Sequence of chain 9.A:
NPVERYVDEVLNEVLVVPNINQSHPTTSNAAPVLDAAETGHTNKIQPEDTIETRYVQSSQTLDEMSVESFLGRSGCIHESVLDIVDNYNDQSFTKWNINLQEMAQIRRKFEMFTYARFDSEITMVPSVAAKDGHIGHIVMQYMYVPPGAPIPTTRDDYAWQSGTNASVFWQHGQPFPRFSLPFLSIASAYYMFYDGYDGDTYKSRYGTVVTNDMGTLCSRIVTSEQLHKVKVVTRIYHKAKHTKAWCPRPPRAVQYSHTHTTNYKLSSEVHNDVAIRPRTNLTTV

This small molecule binds to this protein.
Small molecule (SMILES): Cc1cc(CCCOc2c(C)cc(-n3nnc(C)n3)cc2C)on1

Binding-site contacts:
Ligand atom CM2 contacts residue ILE122 of chain 9.A at 3.9 Å (hydrophobic).
Ligand atom C5B contacts residue TYR144 of chain 9.A at 3.7 Å (hydrophobic).
Ligand atom C1C contacts residue MET214 of chain 9.A at 3.4 Å (hydrophobic).
Ligand atom N2A contacts residue TYR144 of chain 9.A at 4.0 Å.
Ligand atom C3 contacts residue LEU100 of chain 9.A at 3.7 Å (hydrophobic).
Ligand atom CM4 contacts residue ALA166 of chain 9.A at 3.1 Å (hydrophobic).
Ligand atom C4 contacts residue LEU100 of chain 9.A at 3.8 Å (hydrophobic).
Ligand atom N5A contacts residue LEU217 of chain 9.A at 3.7 Å.
Ligand atom C6B contacts residue ILE98 of chain 9.A at 3.8 Å (hydrophobic).
Ligand atom CM3 contacts residue TYR190 of chain 9.A at 3.8 Å (hydrophobic).
Ligand atom N2 contacts residue LEU100 of chain 9.A at 3.8 Å.
Ligand atom O1B contacts residue ILE98 of chain 9.A at 3.1 Å.
Ligand atom CM6 contacts residue LEU184 of chain 9.A at 3.6 Å (hydrophobic).
Ligand atom C4 contacts residue TYR190 of chain 9.A at 3.8 Å (hydrophobic).
Ligand atom C4 contacts residue MET214 of chain 9.A at 4.0 Å (hydrophobic).
Ligand atom CM2 contacts residue ILE77 of chain 9.A at 3.9 Å (hydrophobic).
Ligand atom N2 contacts residue MET214 of chain 9.A at 3.7 Å.
Ligand atom CM6 contacts residue TYR144 of chain 9.A at 3.7 Å (hydrophobic).
Ligand atom CM4 contacts residue TYR142 of chain 9.A at 3.9 Å (hydrophobic).
Ligand atom CM4 contacts residue VAL168 of chain 9.A at 3.9 Å (hydrophobic).
Ligand atom O1 contacts residue MET214 of chain 9.A at 3.2 Å.
Ligand atom N3A contacts residue TYR144 of chain 9.A at 3.2 Å.
Ligand atom C1B contacts residue ILE98 of chain 9.A at 3.6 Å (hydrophobic).
Ligand atom C5 contacts residue MET214 of chain 9.A at 3.7 Å (hydrophobic).
Ligand atom N3A contacts residue PHE179 of chain 9.A at 3.6 Å.
Ligand atom CM6 contacts residue LEU181 of chain 9.A at 3.8 Å (hydrophobic).
Ligand atom C6B contacts residue LEU181 of chain 9.A at 3.5 Å (hydrophobic).
Ligand atom CM4 contacts residue TYR144 of chain 9.A at 3.8 Å (hydrophobic).
Ligand atom N5A contacts residue PHE179 of chain 9.A at 3.2 Å.
Ligand atom C4A contacts residue TYR144 of chain 9.A at 3.5 Å (hydrophobic).
Ligand atom O1 contacts residue LEU100 of chain 9.A at 3.8 Å.
Ligand atom C5B contacts residue LEU181 of chain 9.A at 3.6 Å (hydrophobic).
Ligand atom N1A contacts residue LEU217 of chain 9.A at 3.4 Å.
Ligand atom C4A contacts residue PHE179 of chain 9.A at 3.5 Å (hydrophobic).
Ligand atom C5 contacts residue LEU100 of chain 9.A at 4.0 Å (hydrophobic).
Ligand atom N1A contacts residue MET124 of chain 9.A at 3.9 Å.
Ligand atom N1A contacts residue PHE179 of chain 9.A at 3.2 Å.
Ligand atom C1B contacts residue LEU181 of chain 9.A at 3.9 Å (hydrophobic).
Ligand atom N2A contacts residue PHE179 of chain 9.A at 3.3 Å.
Ligand atom C3C contacts residue LEU181 of chain 9.A at 4.0 Å (hydrophobic).